This protein binds this small molecule.
Small molecule (SMILES): CC(=O)N[C@@H]1[C@@H](O)[C@H](O)[C@@H](CO)O[C@H]1O

Binding-site contacts:
Ligand atom C1 contacts residue ASN654 of chain 1.B at 1.4 Å.
Ligand atom C8 contacts residue VAL653 of chain 1.B at 4.1 Å (hydrophobic).
Ligand atom C7 contacts residue ASN654 of chain 1.B at 3.2 Å.
Ligand atom C2 contacts residue ASN654 of chain 1.B at 2.5 Å.
Ligand atom O7 contacts residue ASN654 of chain 1.B at 3.1 Å (h-bond).
Ligand atom C4 contacts residue ASN654 of chain 1.B at 4.2 Å.
Ligand atom C8 contacts residue HIS652 of chain 1.B at 3.3 Å.
Ligand atom O5 contacts residue ASN654 of chain 1.B at 2.4 Å (h-bond).
Ligand atom C5 contacts residue ASN654 of chain 1.B at 3.7 Å.
Ligand atom C3 contacts residue ASN654 of chain 1.B at 3.8 Å.
Ligand atom N2 contacts residue ASN654 of chain 1.B at 2.9 Å (h-bond).
Ligand atom C8 contacts residue ASN654 of chain 1.B at 3.9 Å.

Sequence of chain 1.B:
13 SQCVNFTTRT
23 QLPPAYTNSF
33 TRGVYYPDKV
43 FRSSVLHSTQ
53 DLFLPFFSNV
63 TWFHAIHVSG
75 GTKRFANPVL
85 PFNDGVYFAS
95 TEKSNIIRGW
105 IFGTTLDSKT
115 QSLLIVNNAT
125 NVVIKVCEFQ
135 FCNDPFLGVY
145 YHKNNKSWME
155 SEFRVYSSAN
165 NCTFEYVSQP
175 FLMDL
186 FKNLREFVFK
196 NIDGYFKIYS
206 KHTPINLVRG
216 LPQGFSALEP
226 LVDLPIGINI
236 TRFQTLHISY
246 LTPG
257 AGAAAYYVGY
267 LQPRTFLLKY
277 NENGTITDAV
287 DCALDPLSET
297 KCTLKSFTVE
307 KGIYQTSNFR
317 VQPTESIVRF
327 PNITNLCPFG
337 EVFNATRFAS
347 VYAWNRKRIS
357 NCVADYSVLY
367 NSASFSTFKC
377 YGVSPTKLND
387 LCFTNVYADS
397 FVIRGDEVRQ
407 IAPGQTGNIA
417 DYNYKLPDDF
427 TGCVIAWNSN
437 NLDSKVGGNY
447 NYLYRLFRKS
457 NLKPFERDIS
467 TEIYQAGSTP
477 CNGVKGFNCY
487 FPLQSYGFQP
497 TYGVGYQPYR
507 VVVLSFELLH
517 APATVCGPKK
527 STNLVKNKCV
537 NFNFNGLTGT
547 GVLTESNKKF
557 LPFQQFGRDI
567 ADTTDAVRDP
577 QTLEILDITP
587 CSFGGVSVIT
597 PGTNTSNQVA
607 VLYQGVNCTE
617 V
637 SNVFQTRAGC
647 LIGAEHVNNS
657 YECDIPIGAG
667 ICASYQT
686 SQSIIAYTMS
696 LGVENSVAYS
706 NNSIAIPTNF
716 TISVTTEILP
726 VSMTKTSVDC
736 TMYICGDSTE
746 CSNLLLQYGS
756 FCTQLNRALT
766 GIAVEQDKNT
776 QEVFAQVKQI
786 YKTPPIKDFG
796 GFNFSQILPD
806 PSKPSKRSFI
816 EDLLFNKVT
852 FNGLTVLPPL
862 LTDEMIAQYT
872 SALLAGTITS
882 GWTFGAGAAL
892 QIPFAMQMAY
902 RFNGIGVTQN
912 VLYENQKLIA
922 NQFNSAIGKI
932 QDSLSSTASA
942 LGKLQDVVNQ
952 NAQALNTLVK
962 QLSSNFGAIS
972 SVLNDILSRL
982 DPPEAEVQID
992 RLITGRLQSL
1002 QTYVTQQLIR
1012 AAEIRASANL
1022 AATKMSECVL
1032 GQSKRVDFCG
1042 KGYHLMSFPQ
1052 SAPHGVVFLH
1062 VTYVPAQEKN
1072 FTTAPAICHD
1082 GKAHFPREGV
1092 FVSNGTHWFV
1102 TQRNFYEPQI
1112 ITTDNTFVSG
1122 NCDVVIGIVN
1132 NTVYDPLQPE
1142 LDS